Binding-site contacts:
Ligand atom C8 contacts residue ASP171 of chain 1.A at 4.0 Å.
Ligand atom C8 contacts residue LEU113 of chain 1.A at 4.0 Å (hydrophobic).
Ligand atom C4 contacts residue ASN46 of chain 1.A at 4.2 Å.
Ligand atom C1 contacts residue LEU113 of chain 1.A at 4.3 Å (hydrophobic).
Ligand atom C3 contacts residue ASN46 of chain 1.A at 3.8 Å.
Ligand atom O5 contacts residue ASN46 of chain 1.A at 2.4 Å (h-bond).
Ligand atom O7 contacts residue ASP171 of chain 1.A at 4.3 Å.
Ligand atom N2 contacts residue ASN46 of chain 1.A at 2.9 Å (h-bond).
Ligand atom C5 contacts residue ASN46 of chain 1.A at 3.6 Å.
Ligand atom C7 contacts residue ASN46 of chain 1.A at 3.2 Å.
Ligand atom O7 contacts residue TYR44 of chain 1.A at 2.7 Å (h-bond).
Ligand atom O7 contacts residue ASN46 of chain 1.A at 2.9 Å (h-bond).
Ligand atom C7 contacts residue TYR44 of chain 1.A at 3.7 Å (hydrophobic).
Ligand atom C2 contacts residue ASN46 of chain 1.A at 2.4 Å.
Ligand atom C8 contacts residue TYR44 of chain 1.A at 4.2 Å (hydrophobic).
Ligand atom N2 contacts residue LEU113 of chain 1.A at 4.1 Å.
Ligand atom C1 contacts residue ASN46 of chain 1.A at 1.4 Å.
Ligand atom O7 contacts residue LEU113 of chain 1.A at 4.5 Å.
Ligand atom C8 contacts residue ASN46 of chain 1.A at 4.5 Å.
Ligand atom C7 contacts residue LEU113 of chain 1.A at 4.0 Å (hydrophobic).

Sequence of chain 1.A:
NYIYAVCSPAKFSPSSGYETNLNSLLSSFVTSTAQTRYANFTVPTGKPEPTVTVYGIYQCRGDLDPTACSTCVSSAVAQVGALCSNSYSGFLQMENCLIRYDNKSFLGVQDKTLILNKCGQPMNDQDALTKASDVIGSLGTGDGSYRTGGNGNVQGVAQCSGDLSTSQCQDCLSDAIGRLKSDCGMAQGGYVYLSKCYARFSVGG

The small molecule below binds the protein below.
Small molecule (SMILES): CC(=O)N[C@@H]1[C@@H](O)[C@H](O)[C@@H](CO)O[C@H]1O